Sequence of chain 2.A:
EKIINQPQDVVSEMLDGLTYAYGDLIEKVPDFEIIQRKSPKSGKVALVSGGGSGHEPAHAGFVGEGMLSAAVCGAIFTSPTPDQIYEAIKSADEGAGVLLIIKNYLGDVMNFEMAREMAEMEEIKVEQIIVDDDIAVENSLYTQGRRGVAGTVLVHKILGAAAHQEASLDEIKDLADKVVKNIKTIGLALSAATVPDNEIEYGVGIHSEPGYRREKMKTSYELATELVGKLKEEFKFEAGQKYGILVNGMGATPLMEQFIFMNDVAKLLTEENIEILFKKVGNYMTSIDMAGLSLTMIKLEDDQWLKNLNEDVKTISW

The small molecule below binds the protein below.
Small molecule (SMILES): O=C(CO)CO

Binding-site contacts:
Ligand atom C2 contacts residue GLY55 of chain 2.A at 3.9 Å.
Ligand atom C1 contacts residue HIS220 of chain 2.A at 2.5 Å.
Ligand atom O3 contacts residue HIS220 of chain 2.A at 3.6 Å.
Ligand atom O1 contacts residue SER82 of chain 2.A at 4.5 Å.
Ligand atom O2 contacts residue GLY54 of chain 2.A at 4.5 Å.
Ligand atom C3 contacts residue TYR108 of chain 2.A at 4.1 Å (hydrophobic).
Ligand atom O1 contacts residue PHE80 of chain 2.A at 4.5 Å.
Ligand atom C3 contacts residue ILE219 of chain 2.A at 4.4 Å (hydrophobic).
Ligand atom C2 contacts residue PHE80 of chain 2.A at 4.1 Å (hydrophobic).
Ligand atom C2 contacts residue ASP111 of chain 2.A at 4.3 Å.
Ligand atom O3 contacts residue GLY55 of chain 2.A at 2.8 Å (h-bond).
Ligand atom O2 contacts residue THR81 of chain 2.A at 3.9 Å.
Ligand atom O1 contacts residue HIS220 of chain 2.A at 2.8 Å (h-bond).
Ligand atom C3 contacts residue LYS106 of chain 2.A at 3.8 Å.
Ligand atom C3 contacts residue HIS220 of chain 2.A at 2.4 Å.
Ligand atom O3 contacts residue LYS106 of chain 2.A at 3.3 Å (salt-bridge).
Ligand atom O2 contacts residue HIS220 of chain 2.A at 2.4 Å (h-bond).
Ligand atom C3 contacts residue GLY55 of chain 2.A at 3.9 Å.
Ligand atom O2 contacts residue HIS58 of chain 2.A at 2.5 Å (h-bond).
Ligand atom C1 contacts residue SER82 of chain 2.A at 3.9 Å.
Ligand atom O2 contacts residue PHE80 of chain 2.A at 3.3 Å.
Ligand atom C2 contacts residue HIS220 of chain 2.A at 1.5 Å.
Ligand atom O1 contacts residue TYR108 of chain 2.A at 3.9 Å.
Ligand atom C1 contacts residue ASP111 of chain 2.A at 3.4 Å.
Ligand atom O1 contacts residue ASP111 of chain 2.A at 2.5 Å (salt-bridge).
Ligand atom O3 contacts residue ASP111 of chain 2.A at 2.7 Å (salt-bridge).
Ligand atom C1 contacts residue PHE80 of chain 2.A at 3.5 Å (hydrophobic).
Ligand atom O2 contacts residue GLY55 of chain 2.A at 3.1 Å.
Ligand atom C3 contacts residue ASP111 of chain 2.A at 3.5 Å.
Ligand atom C1 contacts residue THR81 of chain 2.A at 3.9 Å.
Ligand atom C2 contacts residue HIS58 of chain 2.A at 3.4 Å.
Ligand atom O3 contacts residue HIS58 of chain 2.A at 4.2 Å.
Ligand atom O3 contacts residue GLY54 of chain 2.A at 3.2 Å.
Ligand atom C3 contacts residue HIS58 of chain 2.A at 3.6 Å.
Ligand atom C1 contacts residue GLY55 of chain 2.A at 3.9 Å.